Binding-site contacts:
Ligand atom C4 contacts residue ASN1074 of chain 1.A at 4.2 Å.
Ligand atom C1 contacts residue FUC1 of chain 1.HA at 4.1 Å.
Ligand atom C8 contacts residue GLU1072 of chain 1.A at 3.6 Å.
Ligand atom C6 contacts residue FUC1 of chain 1.HA at 3.6 Å.
Ligand atom C7 contacts residue ASN1074 of chain 1.A at 3.6 Å.
Ligand atom O4 contacts residue ALA706 of chain 1.A at 4.2 Å.
Ligand atom O5 contacts residue ASN1074 of chain 1.A at 2.4 Å (h-bond).
Ligand atom C6 contacts residue ALA706 of chain 1.A at 4.1 Å (hydrophobic).
Ligand atom C1 contacts residue ASN1074 of chain 1.A at 1.4 Å.
Ligand atom O7 contacts residue GLN895 of chain 1.B at 4.0 Å.
Ligand atom C5 contacts residue ALA706 of chain 1.A at 4.2 Å (hydrophobic).
Ligand atom C5 contacts residue FUC1 of chain 1.HA at 4.4 Å.
Ligand atom C3 contacts residue ASN1074 of chain 1.A at 3.8 Å.
Ligand atom O6 contacts residue FUC1 of chain 1.HA at 2.8 Å (h-bond).
Ligand atom N2 contacts residue ASN1074 of chain 1.A at 2.9 Å (h-bond).
Ligand atom O7 contacts residue ASN1074 of chain 1.A at 3.8 Å.
Ligand atom C5 contacts residue ASN1074 of chain 1.A at 3.7 Å.
Ligand atom O5 contacts residue FUC1 of chain 1.HA at 3.3 Å.
Ligand atom C2 contacts residue ASN1074 of chain 1.A at 2.5 Å.

Sequence of chain 1.B:
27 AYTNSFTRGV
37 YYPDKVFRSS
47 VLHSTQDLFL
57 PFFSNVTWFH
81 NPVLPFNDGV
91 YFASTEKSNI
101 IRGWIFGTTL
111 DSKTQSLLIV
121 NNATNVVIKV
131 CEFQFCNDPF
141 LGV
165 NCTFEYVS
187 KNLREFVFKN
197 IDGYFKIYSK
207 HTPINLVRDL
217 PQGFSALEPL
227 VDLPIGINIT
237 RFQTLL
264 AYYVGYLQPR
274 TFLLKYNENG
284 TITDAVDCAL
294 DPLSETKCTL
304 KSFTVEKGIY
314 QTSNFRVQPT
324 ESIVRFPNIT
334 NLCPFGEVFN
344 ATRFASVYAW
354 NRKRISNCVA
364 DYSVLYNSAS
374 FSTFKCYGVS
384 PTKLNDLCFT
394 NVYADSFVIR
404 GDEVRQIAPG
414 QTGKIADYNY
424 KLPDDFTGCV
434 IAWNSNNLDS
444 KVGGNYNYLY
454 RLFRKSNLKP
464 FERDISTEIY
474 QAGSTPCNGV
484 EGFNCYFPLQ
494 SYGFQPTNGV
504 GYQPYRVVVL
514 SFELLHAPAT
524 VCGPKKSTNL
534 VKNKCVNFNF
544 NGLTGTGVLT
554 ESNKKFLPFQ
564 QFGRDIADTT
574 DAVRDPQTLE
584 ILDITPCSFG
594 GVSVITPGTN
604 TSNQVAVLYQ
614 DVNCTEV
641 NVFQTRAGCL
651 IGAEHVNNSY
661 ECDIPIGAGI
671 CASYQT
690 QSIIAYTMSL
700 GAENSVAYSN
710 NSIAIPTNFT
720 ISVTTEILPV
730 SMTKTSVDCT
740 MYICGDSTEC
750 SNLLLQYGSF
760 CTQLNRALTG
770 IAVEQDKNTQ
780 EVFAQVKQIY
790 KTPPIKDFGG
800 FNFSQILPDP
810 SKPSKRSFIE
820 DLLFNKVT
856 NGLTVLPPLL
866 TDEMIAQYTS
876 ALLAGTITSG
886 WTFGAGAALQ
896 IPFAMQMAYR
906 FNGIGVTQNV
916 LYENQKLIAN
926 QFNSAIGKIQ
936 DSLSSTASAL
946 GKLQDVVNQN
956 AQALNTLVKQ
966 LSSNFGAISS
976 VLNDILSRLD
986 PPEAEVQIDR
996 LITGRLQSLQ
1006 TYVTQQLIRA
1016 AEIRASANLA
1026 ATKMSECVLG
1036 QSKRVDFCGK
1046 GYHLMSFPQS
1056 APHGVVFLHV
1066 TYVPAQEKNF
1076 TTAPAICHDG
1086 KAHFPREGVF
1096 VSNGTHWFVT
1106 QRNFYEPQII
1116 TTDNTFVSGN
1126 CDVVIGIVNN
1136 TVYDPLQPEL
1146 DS

This protein binds this small molecule.
Small molecule (SMILES): CC(=O)N[C@@H]1[C@@H](O)[C@H](O)[C@@H](CO)O[C@H]1O

Sequence of chain 1.A:
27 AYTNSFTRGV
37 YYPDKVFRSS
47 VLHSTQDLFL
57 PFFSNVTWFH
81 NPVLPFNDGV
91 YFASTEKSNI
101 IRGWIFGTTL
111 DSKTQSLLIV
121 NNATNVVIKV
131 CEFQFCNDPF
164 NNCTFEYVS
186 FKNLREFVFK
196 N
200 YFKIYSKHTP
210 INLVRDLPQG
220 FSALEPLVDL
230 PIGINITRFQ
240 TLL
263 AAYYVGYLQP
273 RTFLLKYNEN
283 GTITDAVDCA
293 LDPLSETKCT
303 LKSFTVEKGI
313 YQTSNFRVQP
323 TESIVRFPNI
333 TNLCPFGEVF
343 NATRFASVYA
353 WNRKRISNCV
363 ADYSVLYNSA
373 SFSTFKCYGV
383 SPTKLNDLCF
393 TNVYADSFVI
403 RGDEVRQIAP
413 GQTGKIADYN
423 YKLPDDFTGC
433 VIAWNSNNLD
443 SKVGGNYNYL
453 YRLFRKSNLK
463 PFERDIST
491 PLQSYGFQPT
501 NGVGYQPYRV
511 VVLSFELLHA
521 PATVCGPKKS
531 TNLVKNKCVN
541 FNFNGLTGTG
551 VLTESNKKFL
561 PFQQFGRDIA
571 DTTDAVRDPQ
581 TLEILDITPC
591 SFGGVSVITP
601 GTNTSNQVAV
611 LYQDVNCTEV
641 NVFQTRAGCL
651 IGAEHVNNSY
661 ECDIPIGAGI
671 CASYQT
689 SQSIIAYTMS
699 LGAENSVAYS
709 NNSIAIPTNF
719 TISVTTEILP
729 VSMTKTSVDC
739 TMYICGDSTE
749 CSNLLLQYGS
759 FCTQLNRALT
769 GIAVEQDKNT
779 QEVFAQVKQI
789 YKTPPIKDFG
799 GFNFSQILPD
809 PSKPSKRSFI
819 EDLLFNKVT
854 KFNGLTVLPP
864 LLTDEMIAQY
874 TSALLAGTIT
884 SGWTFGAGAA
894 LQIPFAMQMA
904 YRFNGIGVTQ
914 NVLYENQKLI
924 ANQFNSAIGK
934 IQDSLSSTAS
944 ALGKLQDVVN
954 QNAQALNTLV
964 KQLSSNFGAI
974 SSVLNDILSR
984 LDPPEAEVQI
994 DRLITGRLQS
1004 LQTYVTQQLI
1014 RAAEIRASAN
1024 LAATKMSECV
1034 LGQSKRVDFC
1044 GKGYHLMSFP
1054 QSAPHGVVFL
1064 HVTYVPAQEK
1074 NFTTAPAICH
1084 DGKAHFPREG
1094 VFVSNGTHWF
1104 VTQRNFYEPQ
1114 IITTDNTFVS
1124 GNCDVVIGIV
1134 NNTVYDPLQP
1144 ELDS